This protein binds this small molecule.
Small molecule (SMILES): CC(=O)N[C@H]1[C@H](O[C@H]2[C@H](O)[C@@H](NC(C)=O)CO[C@@H]2CO)O[C@H](CO)[C@@H](O)[C@@H]1O

Sequence of chain 1.A:
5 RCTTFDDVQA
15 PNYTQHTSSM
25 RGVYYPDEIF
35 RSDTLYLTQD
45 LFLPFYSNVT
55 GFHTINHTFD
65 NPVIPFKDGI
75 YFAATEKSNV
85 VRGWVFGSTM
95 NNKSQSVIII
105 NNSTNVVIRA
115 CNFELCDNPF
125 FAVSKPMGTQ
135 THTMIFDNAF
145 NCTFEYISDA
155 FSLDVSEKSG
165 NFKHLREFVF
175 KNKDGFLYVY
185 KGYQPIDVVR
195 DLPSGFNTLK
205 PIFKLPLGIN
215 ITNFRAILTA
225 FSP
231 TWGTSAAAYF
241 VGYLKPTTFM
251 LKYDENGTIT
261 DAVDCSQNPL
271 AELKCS

Binding-site contacts:
Ligand atom O4 contacts residue ASN109 of chain 1.A at 4.0 Å.
Ligand atom C7 contacts residue THR108 of chain 1.A at 3.6 Å.
Ligand atom C6 contacts residue VAL111 of chain 1.A at 4.2 Å (hydrophobic).
Ligand atom C8 contacts residue GLN134 of chain 1.A at 4.0 Å.
Ligand atom C7 contacts residue SER107 of chain 1.A at 4.5 Å.
Ligand atom C4 contacts residue ASN109 of chain 1.A at 4.0 Å.
Ligand atom O5 contacts residue ASN106 of chain 1.A at 2.4 Å (h-bond).
Ligand atom C1 contacts residue THR108 of chain 1.A at 3.4 Å.
Ligand atom C2 contacts residue ASN106 of chain 1.A at 2.5 Å.
Ligand atom N2 contacts residue THR108 of chain 1.A at 2.6 Å (h-bond).
Ligand atom O7 contacts residue ASN106 of chain 1.A at 3.5 Å (h-bond).
Ligand atom C5 contacts residue ASN106 of chain 1.A at 3.7 Å.
Ligand atom C1 contacts residue ASN106 of chain 1.A at 1.4 Å.
Ligand atom C8 contacts residue ASN106 of chain 1.A at 3.3 Å.
Ligand atom C3 contacts residue THR108 of chain 1.A at 3.5 Å.
Ligand atom O6 contacts residue ILE151 of chain 1.A at 4.2 Å.
Ligand atom C7 contacts residue GLN134 of chain 1.A at 4.4 Å.
Ligand atom O3 contacts residue THR108 of chain 1.A at 4.2 Å.
Ligand atom C8 contacts residue ILE151 of chain 1.A at 3.8 Å (hydrophobic).
Ligand atom C1 contacts residue ASN109 of chain 1.A at 3.9 Å.
Ligand atom O5 contacts residue VAL111 of chain 1.A at 3.9 Å.
Ligand atom C8 contacts residue SER107 of chain 1.A at 3.4 Å.
Ligand atom C3 contacts residue ASN109 of chain 1.A at 3.8 Å.
Ligand atom O5 contacts residue ASN109 of chain 1.A at 4.2 Å.
Ligand atom C6 contacts residue ILE151 of chain 1.A at 3.7 Å (hydrophobic).
Ligand atom C5 contacts residue VAL111 of chain 1.A at 4.5 Å (hydrophobic).
Ligand atom C5 contacts residue ASN109 of chain 1.A at 3.6 Å.
Ligand atom C2 contacts residue ASN109 of chain 1.A at 4.3 Å.
Ligand atom N2 contacts residue ASN106 of chain 1.A at 2.9 Å (h-bond).
Ligand atom C4 contacts residue ASN106 of chain 1.A at 4.2 Å.
Ligand atom C2 contacts residue THR108 of chain 1.A at 3.2 Å.
Ligand atom O7 contacts residue GLN134 of chain 1.A at 4.2 Å.
Ligand atom C8 contacts residue THR108 of chain 1.A at 3.8 Å.
Ligand atom C7 contacts residue ASN106 of chain 1.A at 3.4 Å.
Ligand atom C3 contacts residue ASN106 of chain 1.A at 3.8 Å.